This protein binds this small molecule.
Small molecule (SMILES): CC(=O)N[C@@H]1[C@@H](O)[C@H](O[C@@H]2O[C@H](CO)[C@@H](O[C@@H]3O[C@H](CO)[C@@H](O)[C@H](O)[C@H]3NC(C)=O)[C@H](O)[C@H]2NC(C)=O)[C@@H](CO)O[C@H]1O

Sequence of chain 1.B:
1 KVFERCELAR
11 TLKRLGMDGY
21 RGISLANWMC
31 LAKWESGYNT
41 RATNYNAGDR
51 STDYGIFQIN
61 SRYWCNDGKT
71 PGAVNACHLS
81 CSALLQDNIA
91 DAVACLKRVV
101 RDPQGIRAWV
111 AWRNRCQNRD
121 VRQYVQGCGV

Binding-site contacts:
Ligand atom C6 contacts residue ASP102 of chain 1.B at 3.1 Å.
Ligand atom C3 contacts residue TYR63 of chain 1.B at 4.1 Å (hydrophobic).
Ligand atom C2 contacts residue ALA108 of chain 1.B at 3.7 Å (hydrophobic).
Ligand atom C1 contacts residue ASN60 of chain 1.B at 4.1 Å.
Ligand atom O3 contacts residue TRP64 of chain 1.B at 3.3 Å (h-bond).
Ligand atom O5 contacts residue TYR63 of chain 1.B at 4.1 Å.
Ligand atom C6 contacts residue TYR63 of chain 1.B at 3.9 Å (hydrophobic).
Ligand atom C1 contacts residue TYR63 of chain 1.B at 3.7 Å (hydrophobic).
Ligand atom C5 contacts residue TYR63 of chain 1.B at 3.7 Å (hydrophobic).
Ligand atom C1 contacts residue ALA108 of chain 1.B at 3.9 Å (hydrophobic).
Ligand atom C2 contacts residue ASN60 of chain 1.B at 3.9 Å.
Ligand atom C8 contacts residue TRP109 of chain 1.B at 3.3 Å (hydrophobic).
Ligand atom C6 contacts residue PRO103 of chain 1.B at 3.4 Å (hydrophobic).
Ligand atom C7 contacts residue ASN60 of chain 1.B at 3.8 Å.
Ligand atom C7 contacts residue ALA108 of chain 1.B at 4.1 Å (hydrophobic).
Ligand atom C4 contacts residue TYR63 of chain 1.B at 4.0 Å (hydrophobic).
Ligand atom C2 contacts residue GLN104 of chain 1.B at 4.0 Å.
Ligand atom O7 contacts residue TRP64 of chain 1.B at 3.0 Å.
Ligand atom O6 contacts residue ASP102 of chain 1.B at 2.4 Å (salt-bridge).
Ligand atom C8 contacts residue VAL99 of chain 1.B at 4.0 Å (hydrophobic).
Ligand atom O1 contacts residue ASP53 of chain 1.B at 3.2 Å (salt-bridge).
Ligand atom C7 contacts residue TRP64 of chain 1.B at 3.8 Å (hydrophobic).
Ligand atom C8 contacts residue ALA108 of chain 1.B at 4.0 Å (hydrophobic).
Ligand atom C7 contacts residue GLN58 of chain 1.B at 4.1 Å.
Ligand atom O6 contacts residue ARG62 of chain 1.B at 3.9 Å.
Ligand atom C8 contacts residue TYR63 of chain 1.B at 3.8 Å (hydrophobic).
Ligand atom O7 contacts residue GLN104 of chain 1.B at 3.1 Å (h-bond).
Ligand atom C6 contacts residue TRP64 of chain 1.B at 3.7 Å (hydrophobic).
Ligand atom O7 contacts residue ILE59 of chain 1.B at 3.8 Å.
Ligand atom C1 contacts residue ASP102 of chain 1.B at 4.0 Å.
Ligand atom O4 contacts residue GLN104 of chain 1.B at 3.5 Å (h-bond).
Ligand atom C5 contacts residue PRO103 of chain 1.B at 4.0 Å (hydrophobic).
Ligand atom N2 contacts residue ALA108 of chain 1.B at 3.1 Å (h-bond).
Ligand atom C8 contacts residue GLN58 of chain 1.B at 4.0 Å.
Ligand atom C3 contacts residue ALA108 of chain 1.B at 3.6 Å (hydrophobic).
Ligand atom O6 contacts residue TYR63 of chain 1.B at 2.9 Å.
Ligand atom O7 contacts residue ASN60 of chain 1.B at 2.8 Å (h-bond).
Ligand atom O1 contacts residue ASN60 of chain 1.B at 3.3 Å.
Ligand atom O6 contacts residue TRP64 of chain 1.B at 3.4 Å.
Ligand atom O3 contacts residue ALA108 of chain 1.B at 3.5 Å.